Binding-site contacts:
Ligand atom O9 contacts residue ASP182 of chain 2.A at 3.7 Å.
Ligand atom O9 contacts residue TYR90 of chain 2.A at 3.0 Å (h-bond).
Ligand atom C1 contacts residue SER128 of chain 2.A at 3.6 Å.
Ligand atom O10 contacts residue LEU186 of chain 2.A at 3.2 Å.
Ligand atom O1A contacts residue ASN137 of chain 2.A at 3.9 Å.
Ligand atom C11 contacts residue TRP145 of chain 2.A at 3.8 Å (hydrophobic).
Ligand atom C9 contacts residue ASP182 of chain 2.A at 3.8 Å.
Ligand atom C8 contacts residue NAG2 of chain 3.E at 3.9 Å.
Ligand atom O1A contacts residue SER129 of chain 2.A at 2.8 Å (h-bond).
Ligand atom C5 contacts residue THR127 of chain 2.A at 3.5 Å.
Ligand atom C6 contacts residue ASP182 of chain 2.A at 3.6 Å.
Ligand atom C11 contacts residue GLY126 of chain 2.A at 3.6 Å.
Ligand atom O1B contacts residue SER128 of chain 2.A at 2.9 Å (h-bond).
Ligand atom O1A contacts residue SER128 of chain 2.A at 3.4 Å.
Ligand atom O1B contacts residue ILE218 of chain 2.A at 3.5 Å.
Ligand atom C1 contacts residue SER129 of chain 2.A at 3.7 Å.
Ligand atom C10 contacts residue THR127 of chain 2.A at 3.9 Å.
Ligand atom C8 contacts residue TYR90 of chain 2.A at 3.8 Å (hydrophobic).
Ligand atom N5 contacts residue THR127 of chain 2.A at 2.9 Å (h-bond).
Ligand atom C9 contacts residue HIS175 of chain 2.A at 3.7 Å.
Ligand atom C11 contacts residue THR147 of chain 2.A at 4.0 Å.
Ligand atom O9 contacts residue SER220 of chain 2.A at 3.2 Å (h-bond).
Ligand atom O6 contacts residue ASN217 of chain 2.A at 2.8 Å (h-bond).
Ligand atom O7 contacts residue NAG2 of chain 3.E at 3.5 Å (h-bond).
Ligand atom O8 contacts residue TRP145 of chain 2.A at 3.8 Å.
Ligand atom O9 contacts residue HIS175 of chain 2.A at 3.6 Å.
Ligand atom O6 contacts residue ASP182 of chain 2.A at 2.7 Å (salt-bridge).
Ligand atom C7 contacts residue TRP145 of chain 2.A at 3.7 Å (hydrophobic).
Ligand atom C6 contacts residue ASN217 of chain 2.A at 3.1 Å.
Ligand atom O1B contacts residue SER129 of chain 2.A at 3.9 Å.
Ligand atom C9 contacts residue LEU186 of chain 2.A at 3.8 Å (hydrophobic).
Ligand atom O8 contacts residue ILE218 of chain 2.A at 3.9 Å.
Ligand atom O4 contacts residue THR127 of chain 2.A at 3.4 Å (h-bond).
Ligand atom C11 contacts residue THR127 of chain 2.A at 3.9 Å.
Ligand atom C4 contacts residue THR127 of chain 2.A at 3.2 Å.
Ligand atom O6 contacts residue ILE218 of chain 2.A at 3.9 Å.
Ligand atom O6 contacts residue LYS181 of chain 2.A at 3.3 Å (salt-bridge).
Ligand atom O7 contacts residue LEU186 of chain 2.A at 3.5 Å.
Ligand atom C9 contacts residue TYR90 of chain 2.A at 3.4 Å (hydrophobic).
Ligand atom O8 contacts residue TYR90 of chain 2.A at 3.0 Å (h-bond).

Sequence of chain 2.A:
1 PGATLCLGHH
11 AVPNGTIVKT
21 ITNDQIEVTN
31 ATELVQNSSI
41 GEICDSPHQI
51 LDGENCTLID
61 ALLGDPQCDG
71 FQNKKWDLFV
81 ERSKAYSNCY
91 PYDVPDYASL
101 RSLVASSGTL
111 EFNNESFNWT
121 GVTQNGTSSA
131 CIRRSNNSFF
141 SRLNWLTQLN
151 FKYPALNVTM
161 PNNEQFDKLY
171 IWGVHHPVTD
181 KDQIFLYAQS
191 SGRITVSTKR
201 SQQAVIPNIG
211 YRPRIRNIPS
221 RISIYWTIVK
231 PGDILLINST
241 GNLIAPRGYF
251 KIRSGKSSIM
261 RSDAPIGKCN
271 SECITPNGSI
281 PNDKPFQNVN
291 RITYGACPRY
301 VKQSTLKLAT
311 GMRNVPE

The protein below binds the small molecule below.
Small molecule (SMILES): CC(=O)N[C@H]1[C@H](O[C@@H]2[C@@H](O)[C@H](O)O[C@H](CO)[C@@H]2O)O[C@H](CO)[C@@H](O[C@@H]2O[C@H](CO)[C@H](O)[C@H](O[C@]3(C(=O)O)C[C@H](O)[C@@H](NC(C)=O)[C@H]([C@H](O)[C@H](O)CO)O3)[C@H]2O)[C@@H]1O